Sequence of chain 1.B:
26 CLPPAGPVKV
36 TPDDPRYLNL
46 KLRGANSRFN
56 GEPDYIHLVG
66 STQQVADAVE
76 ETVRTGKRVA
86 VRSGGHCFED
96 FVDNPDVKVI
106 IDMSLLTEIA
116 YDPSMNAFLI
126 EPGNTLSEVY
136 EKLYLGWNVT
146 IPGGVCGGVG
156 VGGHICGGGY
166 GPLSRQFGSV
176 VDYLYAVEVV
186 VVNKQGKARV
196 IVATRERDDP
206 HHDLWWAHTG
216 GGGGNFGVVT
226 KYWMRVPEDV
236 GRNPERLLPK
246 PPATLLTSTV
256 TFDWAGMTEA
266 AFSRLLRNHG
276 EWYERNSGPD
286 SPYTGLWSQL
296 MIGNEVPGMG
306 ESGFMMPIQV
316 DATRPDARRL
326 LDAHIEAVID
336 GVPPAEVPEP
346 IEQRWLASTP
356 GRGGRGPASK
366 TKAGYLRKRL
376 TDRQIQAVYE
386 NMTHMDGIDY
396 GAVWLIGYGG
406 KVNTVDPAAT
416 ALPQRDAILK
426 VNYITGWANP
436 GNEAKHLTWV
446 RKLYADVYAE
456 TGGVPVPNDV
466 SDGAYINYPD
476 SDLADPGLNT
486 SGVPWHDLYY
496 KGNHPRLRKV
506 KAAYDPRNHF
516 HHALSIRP

The protein below binds the small molecule below.
Small molecule (SMILES): N[C@H]1C(=O)N[C@@H]2Cc3ccc(c(Cl)c3)Oc3cc4cc(c3O)Oc3ccc(cc3Cl)[C@@H](O)[C@@H]3NC(=O)[C@H](NC(=O)[C@@H]4NC(=O)[C@@H](NC2=O)c2cc(O)cc(c2)Oc2cc1ccc2O)c1ccc(O)c(c1)-c1c(O)cc(O)cc1[C@@H](C(=O)O)NC3=O

Binding-site contacts:
Ligand atom O4 contacts residue T551 of chain 1.TA at 3.2 Å (h-bond).
Ligand atom OCZ contacts residue N1L1 of chain 1.WA at 3.0 Å.
Ligand atom OD1 contacts residue MAN1 of chain 1.UA at 1.4 Å.
Ligand atom N contacts residue NAG1 of chain 1.VA at 3.6 Å.
Ligand atom C5 contacts residue ALA439 of chain 1.B at 3.7 Å (hydrophobic).
Ligand atom ODE contacts residue NAG1 of chain 1.VA at 1.4 Å.
Ligand atom C4 contacts residue GLU438 of chain 1.B at 3.5 Å.
Ligand atom CL contacts residue N1L1 of chain 1.WA at 3.2 Å.
Ligand atom CZ contacts residue MAN1 of chain 1.UA at 2.9 Å.
Ligand atom CA contacts residue NAG1 of chain 1.VA at 3.6 Å.
Ligand atom O contacts residue THR443 of chain 1.B at 2.8 Å (h-bond).
Ligand atom C4 contacts residue N1L1 of chain 1.WA at 2.2 Å.
Ligand atom C5 contacts residue N1L1 of chain 1.WA at 3.1 Å.
Ligand atom C3 contacts residue N1L1 of chain 1.WA at 3.0 Å.
Ligand atom O contacts residue NAG1 of chain 1.VA at 3.5 Å.
Ligand atom CG contacts residue NAG1 of chain 1.VA at 3.2 Å.
Ligand atom C1 contacts residue ALA439 of chain 1.B at 4.0 Å (hydrophobic).
Ligand atom O contacts residue ARG446 of chain 1.B at 3.2 Å (salt-bridge).
Ligand atom OBD contacts residue N1L1 of chain 1.WA at 3.0 Å (h-bond).
Ligand atom C contacts residue THR443 of chain 1.B at 3.6 Å.
Ligand atom CD1 contacts residue MAN1 of chain 1.UA at 2.4 Å.
Ligand atom CD2 contacts residue NAG1 of chain 1.VA at 3.3 Å.
Ligand atom C contacts residue ALA439 of chain 1.B at 4.0 Å (hydrophobic).
Ligand atom O4 contacts residue N1L1 of chain 1.WA at 1.4 Å.
Ligand atom CD2 contacts residue THR443 of chain 1.B at 4.0 Å.
Ligand atom O4 contacts residue MAN1 of chain 1.UA at 3.6 Å.
Ligand atom O contacts residue ALA439 of chain 1.B at 2.7 Å (h-bond).
Ligand atom CA contacts residue THR443 of chain 1.B at 3.7 Å.
Ligand atom OCZ contacts residue T551 of chain 1.TA at 3.8 Å.
Ligand atom O4 contacts residue GLU438 of chain 1.B at 2.8 Å (salt-bridge).
Ligand atom C6 contacts residue ALA439 of chain 1.B at 3.5 Å (hydrophobic).
Ligand atom O contacts residue THR443 of chain 1.B at 3.7 Å.
Ligand atom CL contacts residue T551 of chain 1.TA at 3.8 Å.
Ligand atom N contacts residue THR443 of chain 1.B at 4.0 Å.
Ligand atom CG1 contacts residue MAN1 of chain 1.UA at 3.6 Å.
Ligand atom O contacts residue LYS440 of chain 1.B at 3.9 Å.
Ligand atom CB contacts residue NAG1 of chain 1.VA at 2.5 Å.
Ligand atom C5 contacts residue GLU438 of chain 1.B at 3.4 Å.
Ligand atom CG1 contacts residue ALA439 of chain 1.B at 4.0 Å (hydrophobic).
Ligand atom O contacts residue LYS440 of chain 1.B at 3.5 Å (salt-bridge).